Sequence of chain 1.F:
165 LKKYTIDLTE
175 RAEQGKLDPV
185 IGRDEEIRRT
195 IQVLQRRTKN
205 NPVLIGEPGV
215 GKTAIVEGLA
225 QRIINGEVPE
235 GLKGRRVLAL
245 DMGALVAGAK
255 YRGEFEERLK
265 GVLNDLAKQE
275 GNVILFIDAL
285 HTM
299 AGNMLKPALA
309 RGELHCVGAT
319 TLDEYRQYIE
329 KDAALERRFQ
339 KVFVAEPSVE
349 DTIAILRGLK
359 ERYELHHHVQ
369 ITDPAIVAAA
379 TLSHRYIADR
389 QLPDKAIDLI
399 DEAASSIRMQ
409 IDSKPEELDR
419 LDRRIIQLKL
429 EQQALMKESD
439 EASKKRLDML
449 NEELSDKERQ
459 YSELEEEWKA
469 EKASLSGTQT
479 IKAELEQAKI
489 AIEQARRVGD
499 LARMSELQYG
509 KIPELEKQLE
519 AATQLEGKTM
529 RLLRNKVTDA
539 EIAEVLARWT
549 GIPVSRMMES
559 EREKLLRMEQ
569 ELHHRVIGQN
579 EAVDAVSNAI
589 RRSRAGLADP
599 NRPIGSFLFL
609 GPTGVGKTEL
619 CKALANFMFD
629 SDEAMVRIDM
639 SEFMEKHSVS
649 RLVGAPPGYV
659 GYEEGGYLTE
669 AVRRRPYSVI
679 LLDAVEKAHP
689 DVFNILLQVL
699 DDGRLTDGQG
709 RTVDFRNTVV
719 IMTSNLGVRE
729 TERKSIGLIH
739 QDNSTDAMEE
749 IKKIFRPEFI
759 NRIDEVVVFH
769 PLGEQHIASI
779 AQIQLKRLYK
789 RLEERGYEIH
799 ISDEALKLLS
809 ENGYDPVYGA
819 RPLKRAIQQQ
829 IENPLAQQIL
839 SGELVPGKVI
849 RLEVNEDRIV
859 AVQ

The protein below binds the small molecule below.
Small molecule (SMILES): Nc1ncnc2c1ncn2[C@@H]1O[C@H](COP(=O)(O)OP(=O)(O)OP(O)(O)=S)[C@@H](O)[C@H]1O

Sequence of chain 1.B:
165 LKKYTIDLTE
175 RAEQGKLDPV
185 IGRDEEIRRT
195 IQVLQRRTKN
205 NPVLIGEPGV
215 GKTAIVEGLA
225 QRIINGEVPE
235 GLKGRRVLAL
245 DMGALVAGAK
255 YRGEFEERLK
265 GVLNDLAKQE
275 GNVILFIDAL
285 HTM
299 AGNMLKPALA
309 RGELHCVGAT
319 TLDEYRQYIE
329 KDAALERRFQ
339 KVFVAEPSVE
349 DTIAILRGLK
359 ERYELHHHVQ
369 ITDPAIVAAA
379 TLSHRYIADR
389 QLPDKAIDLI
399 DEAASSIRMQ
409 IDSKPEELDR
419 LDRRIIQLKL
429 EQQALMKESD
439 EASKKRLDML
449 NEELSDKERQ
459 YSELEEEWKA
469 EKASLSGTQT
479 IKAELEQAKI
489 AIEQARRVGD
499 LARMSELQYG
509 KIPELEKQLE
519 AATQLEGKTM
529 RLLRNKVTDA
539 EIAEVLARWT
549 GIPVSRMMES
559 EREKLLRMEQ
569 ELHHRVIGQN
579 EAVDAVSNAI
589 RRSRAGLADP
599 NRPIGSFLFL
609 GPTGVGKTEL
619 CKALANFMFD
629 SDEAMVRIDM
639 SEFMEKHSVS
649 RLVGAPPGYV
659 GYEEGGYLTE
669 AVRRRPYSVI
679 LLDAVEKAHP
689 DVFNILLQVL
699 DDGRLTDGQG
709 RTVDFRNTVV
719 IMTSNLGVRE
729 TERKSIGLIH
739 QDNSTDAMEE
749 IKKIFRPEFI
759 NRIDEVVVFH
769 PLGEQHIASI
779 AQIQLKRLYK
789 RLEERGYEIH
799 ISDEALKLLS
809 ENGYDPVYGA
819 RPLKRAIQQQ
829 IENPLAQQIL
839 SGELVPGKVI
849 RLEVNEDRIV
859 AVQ

Binding-site contacts:
Ligand atom N1 contacts residue ILE185 of chain 1.F at 3.1 Å (h-bond).
Ligand atom O2B contacts residue GLY215 of chain 1.F at 3.5 Å (h-bond).
Ligand atom O2A contacts residue GLY215 of chain 1.F at 3.5 Å.
Ligand atom O3G contacts residue ARG335 of chain 1.B at 3.3 Å (salt-bridge).
Ligand atom O5' contacts residue GLY215 of chain 1.F at 3.2 Å.
Ligand atom S1G contacts residue ARG335 of chain 1.B at 2.8 Å (salt-bridge).
Ligand atom C8 contacts residue GLY215 of chain 1.F at 3.4 Å.
Ligand atom O3B contacts residue ARG335 of chain 1.B at 2.8 Å (salt-bridge).
Ligand atom N6 contacts residue ILE353 of chain 1.F at 3.4 Å.
Ligand atom O2B contacts residue LYS216 of chain 1.F at 2.4 Å (salt-bridge).
Ligand atom O3A contacts residue LYS216 of chain 1.F at 2.7 Å (salt-bridge).
Ligand atom O1B contacts residue VAL214 of chain 1.F at 2.6 Å (h-bond).
Ligand atom PA contacts residue GLY215 of chain 1.F at 3.6 Å.
Ligand atom O2G contacts residue THR217 of chain 1.F at 2.5 Å (h-bond).
Ligand atom PB contacts residue GLY215 of chain 1.F at 3.3 Å.
Ligand atom O3A contacts residue THR217 of chain 1.F at 2.8 Å (h-bond).
Ligand atom O2A contacts residue THR217 of chain 1.F at 3.4 Å.
Ligand atom O2G contacts residue LYS216 of chain 1.F at 3.2 Å (salt-bridge).
Ligand atom O1B contacts residue GLY215 of chain 1.F at 2.7 Å (h-bond).
Ligand atom O1B contacts residue GLY213 of chain 1.F at 3.0 Å.
Ligand atom N3 contacts residue LEU357 of chain 1.F at 3.5 Å.
Ligand atom PG contacts residue ARG335 of chain 1.B at 3.3 Å.
Ligand atom C8 contacts residue VAL214 of chain 1.F at 3.2 Å (hydrophobic).
Ligand atom O2' contacts residue ASP182 of chain 1.F at 2.9 Å (salt-bridge).
Ligand atom N6 contacts residue ILE185 of chain 1.F at 2.9 Å (h-bond).
Ligand atom O1B contacts residue ARG335 of chain 1.B at 3.5 Å (salt-bridge).
Ligand atom N7 contacts residue VAL214 of chain 1.F at 2.9 Å (h-bond).
Ligand atom O3G contacts residue THR217 of chain 1.F at 3.0 Å (h-bond).
Ligand atom O2A contacts residue ALA218 of chain 1.F at 2.6 Å (h-bond).
Ligand atom PG contacts residue THR217 of chain 1.F at 3.2 Å.
Ligand atom PG contacts residue LYS216 of chain 1.F at 3.5 Å.
Ligand atom N7 contacts residue GLY215 of chain 1.F at 3.5 Å.
Ligand atom S1G contacts residue LYS216 of chain 1.F at 2.7 Å (salt-bridge).
Ligand atom N7 contacts residue PRO391 of chain 1.F at 3.5 Å.
Ligand atom C8 contacts residue PRO391 of chain 1.F at 3.4 Å (hydrophobic).
Ligand atom N6 contacts residue ARG187 of chain 1.F at 3.3 Å.
Ligand atom PB contacts residue LYS216 of chain 1.F at 3.4 Å.
Ligand atom N1 contacts residue VAL184 of chain 1.F at 3.4 Å.
Ligand atom O1A contacts residue THR217 of chain 1.F at 3.5 Å.
Ligand atom O3A contacts residue GLY215 of chain 1.F at 3.1 Å.